The protein below binds the small molecule below.
Small molecule (SMILES): CC(=O)N[C@H]1[C@H](O[C@H]2[C@H](O)[C@@H](NC(C)=O)CO[C@@H]2CO)O[C@H](CO)[C@@H](O)[C@@H]1O

Binding-site contacts:
Ligand atom O7 contacts residue ARG364 of chain 1.D at 4.2 Å.
Ligand atom O5 contacts residue ASN368 of chain 1.D at 2.4 Å (h-bond).
Ligand atom O5 contacts residue HIS365 of chain 1.D at 3.6 Å.
Ligand atom O4 contacts residue HIS365 of chain 1.D at 4.5 Å.
Ligand atom O3 contacts residue ARG364 of chain 1.D at 4.3 Å.
Ligand atom C5 contacts residue HIS365 of chain 1.D at 3.5 Å.
Ligand atom C4 contacts residue ASN368 of chain 1.D at 4.3 Å.
Ligand atom C1 contacts residue HIS365 of chain 1.D at 3.7 Å.
Ligand atom C4 contacts residue HIS365 of chain 1.D at 3.9 Å.
Ligand atom C3 contacts residue ASN368 of chain 1.D at 3.6 Å.
Ligand atom C2 contacts residue ASN368 of chain 1.D at 2.5 Å.
Ligand atom C6 contacts residue HIS365 of chain 1.D at 3.6 Å.
Ligand atom C5 contacts residue ASN368 of chain 1.D at 3.7 Å.
Ligand atom O3 contacts residue HIS365 of chain 1.D at 2.9 Å (h-bond).
Ligand atom N2 contacts residue ASN368 of chain 1.D at 3.4 Å (h-bond).
Ligand atom O3 contacts residue ASN368 of chain 1.D at 2.8 Å (h-bond).
Ligand atom O6 contacts residue SER333 of chain 1.D at 4.5 Å.
Ligand atom C3 contacts residue HIS365 of chain 1.D at 4.0 Å.
Ligand atom C1 contacts residue ASN368 of chain 1.D at 1.4 Å.

Sequence of chain 1.D:
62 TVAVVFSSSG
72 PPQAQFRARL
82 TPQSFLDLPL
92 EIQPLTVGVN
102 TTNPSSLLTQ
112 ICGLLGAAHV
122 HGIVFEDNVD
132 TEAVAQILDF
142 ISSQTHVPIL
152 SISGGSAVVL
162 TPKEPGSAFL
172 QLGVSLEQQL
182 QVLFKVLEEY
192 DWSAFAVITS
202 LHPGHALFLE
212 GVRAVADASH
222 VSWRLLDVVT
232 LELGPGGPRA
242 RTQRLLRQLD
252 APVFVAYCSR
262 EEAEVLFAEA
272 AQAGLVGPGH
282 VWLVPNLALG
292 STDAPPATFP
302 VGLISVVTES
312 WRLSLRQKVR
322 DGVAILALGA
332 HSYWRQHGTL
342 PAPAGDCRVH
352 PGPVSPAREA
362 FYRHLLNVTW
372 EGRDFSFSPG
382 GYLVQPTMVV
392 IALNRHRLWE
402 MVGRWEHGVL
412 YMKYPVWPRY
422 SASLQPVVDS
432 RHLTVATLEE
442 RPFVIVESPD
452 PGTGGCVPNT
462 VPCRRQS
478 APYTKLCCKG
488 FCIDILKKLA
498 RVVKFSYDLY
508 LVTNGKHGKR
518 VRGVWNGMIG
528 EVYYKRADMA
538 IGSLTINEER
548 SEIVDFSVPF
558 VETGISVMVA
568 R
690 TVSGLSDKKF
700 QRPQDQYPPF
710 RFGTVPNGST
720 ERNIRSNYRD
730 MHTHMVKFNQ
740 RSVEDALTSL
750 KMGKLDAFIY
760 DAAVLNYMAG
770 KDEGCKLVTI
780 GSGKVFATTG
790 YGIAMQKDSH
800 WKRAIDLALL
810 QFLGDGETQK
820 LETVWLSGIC